This protein binds this small molecule.
Small molecule (SMILES): Nc1ccc(CCNc2ncnc3c2ncn3[C@@H]2O[C@H](CO)[C@@H](O)[C@H]2O)cc1

Sequence of chain 1.B:
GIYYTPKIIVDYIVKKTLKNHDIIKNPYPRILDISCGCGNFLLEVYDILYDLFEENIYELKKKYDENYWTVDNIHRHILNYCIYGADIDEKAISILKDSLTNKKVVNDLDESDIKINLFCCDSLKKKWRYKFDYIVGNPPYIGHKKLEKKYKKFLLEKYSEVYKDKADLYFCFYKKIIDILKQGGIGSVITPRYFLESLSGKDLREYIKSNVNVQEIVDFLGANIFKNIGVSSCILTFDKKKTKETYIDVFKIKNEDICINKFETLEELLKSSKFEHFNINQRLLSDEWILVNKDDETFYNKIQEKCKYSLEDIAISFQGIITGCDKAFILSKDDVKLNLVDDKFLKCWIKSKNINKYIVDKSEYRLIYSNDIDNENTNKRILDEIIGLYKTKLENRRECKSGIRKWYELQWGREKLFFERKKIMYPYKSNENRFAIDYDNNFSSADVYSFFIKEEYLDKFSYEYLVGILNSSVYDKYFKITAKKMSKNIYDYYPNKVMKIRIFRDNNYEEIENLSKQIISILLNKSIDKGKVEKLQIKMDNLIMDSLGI

Binding-site contacts:
Ligand atom C10 contacts residue TYR179 of chain 1.B at 3.5 Å (hydrophobic).
Ligand atom O1 contacts residue ASP115 of chain 1.B at 2.7 Å (salt-bridge).
Ligand atom C15 contacts residue LEU175 of chain 1.B at 3.8 Å (hydrophobic).
Ligand atom C4 contacts residue ASP115 of chain 1.B at 3.5 Å.
Ligand atom O contacts residue GLY29 of chain 1.B at 3.7 Å.
Ligand atom N5 contacts residue LEU175 of chain 1.B at 3.6 Å.
Ligand atom N4 contacts residue ASP150 of chain 1.B at 2.9 Å (salt-bridge).
Ligand atom C9 contacts residue ASP150 of chain 1.B at 3.9 Å.
Ligand atom C5 contacts residue PRO168 of chain 1.B at 3.6 Å (hydrophobic).
Ligand atom C8 contacts residue CYS149 of chain 1.B at 3.9 Å (hydrophobic).
Ligand atom O contacts residue ASP115 of chain 1.B at 2.6 Å (salt-bridge).
Ligand atom C8 contacts residue ILE62 of chain 1.B at 3.4 Å (hydrophobic).
Ligand atom O3 contacts residue SER63 of chain 1.B at 3.5 Å.
Ligand atom N3 contacts residue PHE201 of chain 1.B at 3.8 Å.
Ligand atom N2 contacts residue ILE116 of chain 1.B at 3.5 Å (h-bond).
Ligand atom N2 contacts residue ILE62 of chain 1.B at 3.7 Å.
Ligand atom C contacts residue GLY29 of chain 1.B at 3.3 Å.
Ligand atom C3 contacts residue GLY29 of chain 1.B at 3.8 Å.
Ligand atom C1 contacts residue ASP115 of chain 1.B at 3.6 Å.
Ligand atom C10 contacts residue ASP150 of chain 1.B at 3.7 Å.
Ligand atom O contacts residue GLY65 of chain 1.B at 3.6 Å.
Ligand atom C11 contacts residue TYR179 of chain 1.B at 3.9 Å (hydrophobic).
Ligand atom N1 contacts residue PRO168 of chain 1.B at 3.8 Å.
Ligand atom O2 contacts residue PRO168 of chain 1.B at 3.3 Å.
Ligand atom C8 contacts residue SER151 of chain 1.B at 3.2 Å.
Ligand atom C11 contacts residue ILE116 of chain 1.B at 3.6 Å (hydrophobic).
Ligand atom C11 contacts residue ASP150 of chain 1.B at 3.9 Å.
Ligand atom C9 contacts residue PHE201 of chain 1.B at 3.6 Å (hydrophobic).
Ligand atom N3 contacts residue ASP150 of chain 1.B at 3.8 Å.
Ligand atom N2 contacts residue ASP115 of chain 1.B at 3.8 Å.
Ligand atom C16 contacts residue ILE170 of chain 1.B at 3.7 Å (hydrophobic).
Ligand atom C13 contacts residue TYR179 of chain 1.B at 3.5 Å (hydrophobic).
Ligand atom C14 contacts residue TYR179 of chain 1.B at 3.7 Å (hydrophobic).
Ligand atom O3 contacts residue PRO168 of chain 1.B at 3.8 Å.
Ligand atom O2 contacts residue GLY29 of chain 1.B at 3.8 Å.
Ligand atom N3 contacts residue SER151 of chain 1.B at 3.0 Å (h-bond).
Ligand atom N5 contacts residue GLU176 of chain 1.B at 3.5 Å (salt-bridge).
Ligand atom C16 contacts residue LEU175 of chain 1.B at 3.8 Å (hydrophobic).
Ligand atom C contacts residue ASP115 of chain 1.B at 3.6 Å.
Ligand atom C8 contacts residue ILE116 of chain 1.B at 3.9 Å (hydrophobic).